This protein binds this small molecule.
Small molecule (SMILES): CCn1nnc2c1-c1cc(N(C)C)ccc1-c1nnn(CC)c1-c1cc([N+](C)(C)C)ccc1-2

Sequence of chain 1.D:
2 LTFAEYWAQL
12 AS

Sequence of chain 1.B:
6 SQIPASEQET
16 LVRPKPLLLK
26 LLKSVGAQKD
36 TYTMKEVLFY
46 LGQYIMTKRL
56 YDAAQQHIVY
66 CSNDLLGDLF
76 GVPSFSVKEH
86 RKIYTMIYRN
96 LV

Binding-site contacts:
Ligand atom N2 contacts residue ALA9 of chain 1.D at 3.6 Å.
Ligand atom C17 contacts residue PHE44 of chain 1.B at 3.6 Å (hydrophobic).
Ligand atom N5 contacts residue PHE44 of chain 1.B at 3.8 Å.
Ligand atom C12 contacts residue PHE44 of chain 1.B at 4.0 Å (hydrophobic).
Ligand atom C23 contacts residue MET51 of chain 1.B at 4.1 Å (hydrophobic).
Ligand atom C18 contacts residue GLN48 of chain 1.B at 3.7 Å.
Ligand atom N4 contacts residue PHE44 of chain 1.B at 3.7 Å.
Ligand atom C17 contacts residue MET51 of chain 1.B at 3.8 Å (hydrophobic).
Ligand atom N contacts residue ALA5 of chain 1.D at 3.8 Å.
Ligand atom C15 contacts residue ALA9 of chain 1.D at 3.3 Å (hydrophobic).
Ligand atom N5 contacts residue TRP8 of chain 1.D at 4.4 Å.
Ligand atom C15 contacts residue LEU11 of chain 1.D at 4.1 Å (hydrophobic).
Ligand atom N5 contacts residue ALA9 of chain 1.D at 4.2 Å.
Ligand atom C16 contacts residue PHE44 of chain 1.B at 4.0 Å (hydrophobic).
Ligand atom C1 contacts residue ALA5 of chain 1.D at 2.5 Å (hydrophobic).
Ligand atom N1 contacts residue ALA5 of chain 1.D at 3.7 Å.
Ligand atom N contacts residue ALA9 of chain 1.D at 4.3 Å.
Ligand atom N1 contacts residue ALA9 of chain 1.D at 3.7 Å.
Ligand atom C contacts residue ALA5 of chain 1.D at 1.5 Å (hydrophobic).
Ligand atom C17 contacts residue GLN48 of chain 1.B at 4.1 Å.
Ligand atom N6 contacts residue ALA12 of chain 1.D at 3.8 Å.
Ligand atom C13 contacts residue PHE44 of chain 1.B at 3.8 Å (hydrophobic).
Ligand atom N7 contacts residue MET51 of chain 1.B at 3.8 Å.
Ligand atom C18 contacts residue MET51 of chain 1.B at 3.8 Å (hydrophobic).
Ligand atom C1 contacts residue MET51 of chain 1.B at 4.0 Å (hydrophobic).
Ligand atom N4 contacts residue TRP8 of chain 1.D at 4.2 Å.
Ligand atom C2 contacts residue ALA9 of chain 1.D at 4.3 Å (hydrophobic).
Ligand atom N5 contacts residue ALA12 of chain 1.D at 4.2 Å.
Ligand atom C20 contacts residue GLN48 of chain 1.B at 4.2 Å.
Ligand atom C20 contacts residue MET51 of chain 1.B at 4.0 Å (hydrophobic).
Ligand atom N6 contacts residue PHE44 of chain 1.B at 4.1 Å.
Ligand atom C16 contacts residue MET51 of chain 1.B at 3.9 Å (hydrophobic).
Ligand atom C14 contacts residue ALA9 of chain 1.D at 4.0 Å (hydrophobic).
Ligand atom N6 contacts residue ALA9 of chain 1.D at 4.2 Å.
Ligand atom C15 contacts residue ALA12 of chain 1.D at 1.5 Å (hydrophobic).
Ligand atom C19 contacts residue MET51 of chain 1.B at 3.7 Å (hydrophobic).
Ligand atom C14 contacts residue ALA12 of chain 1.D at 2.5 Å (hydrophobic).
Ligand atom C22 contacts residue MET51 of chain 1.B at 4.1 Å (hydrophobic).
Ligand atom C contacts residue GLU6 of chain 1.D at 3.5 Å.
Ligand atom C21 contacts residue MET51 of chain 1.B at 4.1 Å (hydrophobic).